Sequence of chain 16.A:
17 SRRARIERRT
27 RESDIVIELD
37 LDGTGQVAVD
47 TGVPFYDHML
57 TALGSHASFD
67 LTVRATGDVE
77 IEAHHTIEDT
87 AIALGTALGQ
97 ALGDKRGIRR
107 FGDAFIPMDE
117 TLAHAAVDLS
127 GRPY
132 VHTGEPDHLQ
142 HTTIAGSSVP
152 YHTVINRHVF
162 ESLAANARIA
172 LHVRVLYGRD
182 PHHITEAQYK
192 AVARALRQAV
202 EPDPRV

This protein binds this small molecule.
Small molecule (SMILES): O=P(O)(O)OC[C@@H](O)[C@@H](O)c1cnc[nH]1

Sequence of chain 24.A:
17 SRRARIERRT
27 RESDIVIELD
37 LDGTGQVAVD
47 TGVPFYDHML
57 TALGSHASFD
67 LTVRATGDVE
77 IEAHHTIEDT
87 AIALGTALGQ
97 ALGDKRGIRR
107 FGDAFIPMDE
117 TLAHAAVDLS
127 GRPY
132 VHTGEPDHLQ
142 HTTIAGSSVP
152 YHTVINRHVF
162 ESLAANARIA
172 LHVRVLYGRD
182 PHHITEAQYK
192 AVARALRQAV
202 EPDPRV

Binding-site contacts:
Ligand atom C6 contacts residue HIS183 of chain 16.A at 3.6 Å.
Ligand atom O3 contacts residue HIS54 of chain 16.A at 3.3 Å (h-bond).
Ligand atom C2 contacts residue GLU28 of chain 1.A at 3.8 Å.
Ligand atom N2 contacts residue GLU187 of chain 16.A at 3.3 Å (salt-bridge).
Ligand atom C4 contacts residue MET114 of chain 16.A at 3.7 Å (hydrophobic).
Ligand atom OP1 contacts residue GLU187 of chain 16.A at 3.6 Å (salt-bridge).
Ligand atom OP6 contacts residue LYS191 of chain 16.A at 3.2 Å (salt-bridge).
Ligand atom O2 contacts residue GLU28 of chain 1.A at 3.0 Å (salt-bridge).
Ligand atom OP4 contacts residue HIS62 of chain 16.A at 3.2 Å (h-bond).
Ligand atom N1 contacts residue MET114 of chain 16.A at 3.5 Å.
Ligand atom P contacts residue ARG106 of chain 24.A at 3.6 Å.
Ligand atom N1 contacts residue MN1 of chain 1.B at 2.3 Å.
Ligand atom N2 contacts residue MET114 of chain 16.A at 3.6 Å.
Ligand atom OP5 contacts residue ARG106 of chain 24.A at 3.9 Å.
Ligand atom C4 contacts residue MN1 of chain 16.C at 3.0 Å.
Ligand atom N2 contacts residue MN1 of chain 16.C at 2.2 Å.
Ligand atom N1 contacts residue HIS184 of chain 16.A at 3.5 Å (h-bond).
Ligand atom O3 contacts residue MN1 of chain 16.C at 2.5 Å.
Ligand atom C3 contacts residue GLU28 of chain 1.A at 3.8 Å.
Ligand atom N1 contacts residue HIS80 of chain 1.A at 3.4 Å (h-bond).
Ligand atom O3 contacts residue HIS81 of chain 1.A at 3.5 Å (h-bond).
Ligand atom C4 contacts residue HIS81 of chain 1.A at 3.4 Å.
Ligand atom C5 contacts residue MN1 of chain 1.B at 3.5 Å.
Ligand atom N1 contacts residue GLU84 of chain 1.A at 3.2 Å (salt-bridge).
Ligand atom OP6 contacts residue ARG106 of chain 24.A at 2.8 Å (salt-bridge).
Ligand atom C3 contacts residue GLU187 of chain 16.A at 3.9 Å.
Ligand atom C5 contacts residue MET114 of chain 16.A at 3.6 Å (hydrophobic).
Ligand atom N2 contacts residue HIS183 of chain 16.A at 3.2 Å (h-bond).
Ligand atom C6 contacts residue HIS184 of chain 16.A at 3.7 Å.
Ligand atom C3 contacts residue MN1 of chain 16.C at 3.2 Å.
Ligand atom OP4 contacts residue LYS191 of chain 16.A at 3.8 Å.
Ligand atom OP4 contacts residue ARG106 of chain 24.A at 3.8 Å.
Ligand atom C5 contacts residue GLU84 of chain 1.A at 3.6 Å.
Ligand atom C6 contacts residue MN1 of chain 1.B at 3.1 Å.
Ligand atom C6 contacts residue HIS80 of chain 1.A at 3.3 Å.
Ligand atom O3 contacts residue GLU187 of chain 16.A at 2.7 Å (salt-bridge).
Ligand atom C3 contacts residue HIS81 of chain 1.A at 3.3 Å.
Ligand atom C6 contacts residue MET114 of chain 16.A at 3.4 Å (hydrophobic).
Ligand atom C6 contacts residue MN1 of chain 16.C at 3.4 Å.
Ligand atom N2 contacts residue HIS81 of chain 1.A at 2.9 Å (h-bond).

Sequence of chain 1.A:
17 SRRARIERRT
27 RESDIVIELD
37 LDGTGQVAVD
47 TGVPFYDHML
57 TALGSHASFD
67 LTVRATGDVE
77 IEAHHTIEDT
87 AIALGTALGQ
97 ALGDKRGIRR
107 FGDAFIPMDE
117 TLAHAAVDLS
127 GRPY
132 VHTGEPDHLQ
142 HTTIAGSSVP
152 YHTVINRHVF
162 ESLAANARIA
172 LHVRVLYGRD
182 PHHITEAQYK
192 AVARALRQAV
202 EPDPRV